Sequence of chain 1.C:
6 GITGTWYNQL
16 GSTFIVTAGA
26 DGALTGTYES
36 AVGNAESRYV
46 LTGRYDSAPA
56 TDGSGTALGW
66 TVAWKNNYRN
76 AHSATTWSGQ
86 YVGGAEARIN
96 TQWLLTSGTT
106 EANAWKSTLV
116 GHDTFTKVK

Sequence of chain 1.E:
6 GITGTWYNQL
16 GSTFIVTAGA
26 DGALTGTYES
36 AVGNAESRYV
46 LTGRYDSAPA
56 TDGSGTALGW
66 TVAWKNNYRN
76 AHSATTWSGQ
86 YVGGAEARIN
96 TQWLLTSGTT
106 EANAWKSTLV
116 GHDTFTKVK

This small molecule binds to this protein.
Small molecule (SMILES): CC(C)[C@@H]1NC(=O)[C@H](C)NC(=O)CNC(=O)[C@@H]2CSSC[C@H](NC(=O)[C@@H](N)CCCN=C(N)N)C(=O)N[C@@H](CSSC[C@@H](C=O)NC(=O)[C@H](CCC(=O)O)NC(=O)[C@H](CCC(=O)O)NC1=O)C(=O)N[C@@H](CC1=NC=NC1)C(=O)N1CCC[C@H]1C(=O)N[C@@H](CCC(N)=O)C(=O)N2

Binding-site contacts:
Ligand atom CB contacts residue TRP110 of chain 1.E at 3.6 Å (hydrophobic).
Ligand atom OE1 contacts residue THR80 of chain 1.C at 4.0 Å.
Ligand atom CG contacts residue TRP110 of chain 1.E at 3.4 Å (hydrophobic).
Ligand atom NE2 contacts residue TRP69 of chain 1.C at 3.9 Å.
Ligand atom O contacts residue ARG74 of chain 1.C at 3.4 Å (salt-bridge).
Ligand atom CD contacts residue THR80 of chain 1.C at 4.0 Å.
Ligand atom CG1 contacts residue VAL37 of chain 1.C at 3.8 Å (hydrophobic).
Ligand atom N contacts residue ARG74 of chain 1.C at 3.8 Å.
Ligand atom O contacts residue SER35 of chain 1.C at 3.7 Å.
Ligand atom O contacts residue SER35 of chain 1.C at 3.5 Å.
Ligand atom NE2 contacts residue TRP69 of chain 1.C at 3.7 Å.
Ligand atom CG contacts residue TRP69 of chain 1.C at 4.0 Å (hydrophobic).
Ligand atom NE2 contacts residue LEU100 of chain 1.C at 3.9 Å.
Ligand atom OE1 contacts residue GLU41 of chain 1.C at 4.0 Å.
Ligand atom NE2 contacts residue THR80 of chain 1.C at 2.7 Å (h-bond).
Ligand atom CG2 contacts residue SER35 of chain 1.C at 4.0 Å.
Ligand atom O contacts residue LEU15 of chain 1.C at 3.9 Å.
Ligand atom CB contacts residue TRP110 of chain 1.E at 3.5 Å (hydrophobic).
Ligand atom CD contacts residue ARG74 of chain 1.C at 3.7 Å.
Ligand atom CG contacts residue TYR44 of chain 1.C at 3.5 Å (hydrophobic).
Ligand atom OE1 contacts residue TRP82 of chain 1.C at 4.0 Å.
Ligand atom CG contacts residue ARG74 of chain 1.C at 3.2 Å.
Ligand atom CD contacts residue ALA107 of chain 1.E at 3.6 Å (hydrophobic).
Ligand atom CB contacts residue TYR44 of chain 1.C at 3.9 Å (hydrophobic).
Ligand atom CB contacts residue TRP110 of chain 1.E at 3.9 Å (hydrophobic).
Ligand atom SG contacts residue TRP110 of chain 1.E at 3.4 Å.
Ligand atom OE1 contacts residue TRP98 of chain 1.C at 3.3 Å.
Ligand atom OE1 contacts residue ARG74 of chain 1.C at 3.2 Å (salt-bridge).
Ligand atom O contacts residue ASN39 of chain 1.C at 3.7 Å.
Ligand atom CA contacts residue SER17 of chain 1.C at 3.6 Å.
Ligand atom CB contacts residue TRP69 of chain 1.C at 3.2 Å (hydrophobic).
Ligand atom N contacts residue SER17 of chain 1.C at 3.8 Å.
Ligand atom NE2 contacts residue SER78 of chain 1.C at 3.2 Å (h-bond).
Ligand atom O contacts residue LEU15 of chain 1.C at 3.6 Å.
Ligand atom CG contacts residue TRP110 of chain 1.E at 4.0 Å (hydrophobic).
Ligand atom CE1 contacts residue LEU100 of chain 1.C at 4.1 Å (hydrophobic).
Ligand atom CE1 contacts residue TRP69 of chain 1.C at 3.6 Å (hydrophobic).
Ligand atom O contacts residue SER17 of chain 1.C at 3.7 Å.
Ligand atom CG1 contacts residue ASN39 of chain 1.C at 3.6 Å.
Ligand atom CG2 contacts residue VAL37 of chain 1.C at 3.8 Å (hydrophobic).